Sequence of chain 2.A:
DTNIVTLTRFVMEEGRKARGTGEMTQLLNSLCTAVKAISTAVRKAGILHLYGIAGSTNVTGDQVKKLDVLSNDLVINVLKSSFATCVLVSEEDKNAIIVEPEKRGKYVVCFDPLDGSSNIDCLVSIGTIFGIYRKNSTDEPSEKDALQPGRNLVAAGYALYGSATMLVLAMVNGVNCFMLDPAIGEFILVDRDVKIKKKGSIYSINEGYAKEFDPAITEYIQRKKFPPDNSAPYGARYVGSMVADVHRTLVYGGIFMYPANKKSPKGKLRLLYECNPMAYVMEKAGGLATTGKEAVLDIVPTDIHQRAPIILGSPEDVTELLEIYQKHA

A small-molecule ligand and the protein it binds are described below.
Small molecule (SMILES): O=P(O)(O)OC[C@H]1O[C@](O)(CO)[C@@H](O)[C@@H]1O

Binding-site contacts:
Ligand atom O3 contacts residue MET248 of chain 1.A at 2.8 Å (h-bond).
Ligand atom O1 contacts residue PO41 of chain 1.D at 2.8 Å (h-bond).
Ligand atom C1 contacts residue ASP121 of chain 1.A at 3.8 Å.
Ligand atom O1P contacts residue TYR264 of chain 1.A at 2.6 Å (h-bond).
Ligand atom C4 contacts residue MET248 of chain 1.A at 3.5 Å (hydrophobic).
Ligand atom O4 contacts residue SER247 of chain 1.A at 3.9 Å.
Ligand atom O4 contacts residue GLY246 of chain 1.A at 3.9 Å.
Ligand atom P contacts residue ASN212 of chain 1.A at 3.7 Å.
Ligand atom C6 contacts residue TYR244 of chain 1.A at 3.7 Å (hydrophobic).
Ligand atom O3 contacts residue ASP121 of chain 1.A at 2.5 Å (salt-bridge).
Ligand atom O2 contacts residue PO41 of chain 1.D at 3.3 Å (h-bond).
Ligand atom O2 contacts residue GLY122 of chain 1.A at 3.9 Å.
Ligand atom O6 contacts residue TYR264 of chain 1.A at 3.5 Å.
Ligand atom O2P contacts residue ARG243 of chain 2.A at 2.8 Å (salt-bridge).
Ligand atom C4 contacts residue GLY246 of chain 1.A at 3.2 Å.
Ligand atom C1 contacts residue GLU280 of chain 1.A at 3.5 Å.
Ligand atom C3 contacts residue MET248 of chain 1.A at 3.5 Å (hydrophobic).
Ligand atom O3 contacts residue SER247 of chain 1.A at 3.7 Å.
Ligand atom C5 contacts residue GLY246 of chain 1.A at 3.9 Å.
Ligand atom O3P contacts residue TYR264 of chain 1.A at 3.8 Å.
Ligand atom O2P contacts residue ASN212 of chain 1.A at 3.9 Å.
Ligand atom C2 contacts residue LYS274 of chain 1.A at 4.0 Å.
Ligand atom O2 contacts residue GLY246 of chain 1.A at 3.9 Å.
Ligand atom C1 contacts residue LEU275 of chain 1.A at 3.9 Å (hydrophobic).
Ligand atom C3 contacts residue ASP121 of chain 1.A at 3.4 Å.
Ligand atom O1P contacts residue TYR215 of chain 1.A at 2.7 Å (h-bond).
Ligand atom C1 contacts residue MG1 of chain 1.F at 3.6 Å.
Ligand atom O3P contacts residue ARG243 of chain 2.A at 3.5 Å (salt-bridge).
Ligand atom C2 contacts residue PO41 of chain 1.D at 4.0 Å.
Ligand atom O3P contacts residue TYR244 of chain 1.A at 2.7 Å (h-bond).
Ligand atom O5 contacts residue LYS274 of chain 1.A at 3.0 Å (salt-bridge).
Ligand atom O1 contacts residue LYS274 of chain 1.A at 3.4 Å.
Ligand atom P contacts residue ARG243 of chain 2.A at 3.9 Å.
Ligand atom C1 contacts residue PO41 of chain 1.D at 3.5 Å.
Ligand atom O6 contacts residue LYS274 of chain 1.A at 3.1 Å (salt-bridge).
Ligand atom C6 contacts residue GLY246 of chain 1.A at 3.6 Å.
Ligand atom P contacts residue TYR264 of chain 1.A at 3.7 Å.
Ligand atom O3 contacts residue GLY122 of chain 1.A at 3.6 Å.
Ligand atom O4 contacts residue MET248 of chain 1.A at 3.1 Å (h-bond).
Ligand atom O3P contacts residue ASN212 of chain 1.A at 2.9 Å (h-bond).

Sequence of chain 1.A:
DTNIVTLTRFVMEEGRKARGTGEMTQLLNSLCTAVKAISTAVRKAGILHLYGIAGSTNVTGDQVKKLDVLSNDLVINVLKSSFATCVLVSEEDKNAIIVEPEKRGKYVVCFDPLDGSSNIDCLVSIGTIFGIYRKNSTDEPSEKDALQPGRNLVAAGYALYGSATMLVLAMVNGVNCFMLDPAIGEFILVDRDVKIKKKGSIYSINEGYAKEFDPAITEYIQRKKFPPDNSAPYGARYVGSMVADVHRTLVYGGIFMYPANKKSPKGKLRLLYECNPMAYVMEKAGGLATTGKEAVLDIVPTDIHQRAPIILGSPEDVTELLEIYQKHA